A protein and the small-molecule ligand that binds it are described below.
Small molecule (SMILES): CC(=O)N[C@@H]1[C@@H](O)[C@H](O)[C@@H](CO)O[C@H]1O

Binding-site contacts:
Ligand atom C3 contacts residue ASN257 of chain 1.C at 3.8 Å.
Ligand atom C1 contacts residue GLU256 of chain 1.C at 4.3 Å.
Ligand atom C7 contacts residue ASN257 of chain 1.C at 3.3 Å.
Ligand atom C4 contacts residue ASN257 of chain 1.C at 4.3 Å.
Ligand atom N2 contacts residue ASN257 of chain 1.C at 2.9 Å (h-bond).
Ligand atom N2 contacts residue ASN255 of chain 1.C at 4.5 Å.
Ligand atom O7 contacts residue ASN257 of chain 1.C at 3.3 Å (h-bond).
Ligand atom C8 contacts residue ASN257 of chain 1.C at 4.5 Å.
Ligand atom N2 contacts residue GLU256 of chain 1.C at 3.0 Å (salt-bridge).
Ligand atom C7 contacts residue ASN255 of chain 1.C at 3.5 Å.
Ligand atom C5 contacts residue ASN257 of chain 1.C at 3.6 Å.
Ligand atom C8 contacts residue ASN255 of chain 1.C at 3.2 Å.
Ligand atom O7 contacts residue ASN255 of chain 1.C at 3.4 Å (h-bond).
Ligand atom C7 contacts residue GLU256 of chain 1.C at 3.7 Å.
Ligand atom C1 contacts residue ASN257 of chain 1.C at 1.4 Å.
Ligand atom C2 contacts residue ASN257 of chain 1.C at 2.5 Å.
Ligand atom C3 contacts residue GLU256 of chain 1.C at 4.2 Å.
Ligand atom O5 contacts residue ASN257 of chain 1.C at 2.4 Å (h-bond).
Ligand atom C2 contacts residue GLU256 of chain 1.C at 4.0 Å.
Ligand atom C8 contacts residue GLU256 of chain 1.C at 3.4 Å.

Sequence of chain 1.C:
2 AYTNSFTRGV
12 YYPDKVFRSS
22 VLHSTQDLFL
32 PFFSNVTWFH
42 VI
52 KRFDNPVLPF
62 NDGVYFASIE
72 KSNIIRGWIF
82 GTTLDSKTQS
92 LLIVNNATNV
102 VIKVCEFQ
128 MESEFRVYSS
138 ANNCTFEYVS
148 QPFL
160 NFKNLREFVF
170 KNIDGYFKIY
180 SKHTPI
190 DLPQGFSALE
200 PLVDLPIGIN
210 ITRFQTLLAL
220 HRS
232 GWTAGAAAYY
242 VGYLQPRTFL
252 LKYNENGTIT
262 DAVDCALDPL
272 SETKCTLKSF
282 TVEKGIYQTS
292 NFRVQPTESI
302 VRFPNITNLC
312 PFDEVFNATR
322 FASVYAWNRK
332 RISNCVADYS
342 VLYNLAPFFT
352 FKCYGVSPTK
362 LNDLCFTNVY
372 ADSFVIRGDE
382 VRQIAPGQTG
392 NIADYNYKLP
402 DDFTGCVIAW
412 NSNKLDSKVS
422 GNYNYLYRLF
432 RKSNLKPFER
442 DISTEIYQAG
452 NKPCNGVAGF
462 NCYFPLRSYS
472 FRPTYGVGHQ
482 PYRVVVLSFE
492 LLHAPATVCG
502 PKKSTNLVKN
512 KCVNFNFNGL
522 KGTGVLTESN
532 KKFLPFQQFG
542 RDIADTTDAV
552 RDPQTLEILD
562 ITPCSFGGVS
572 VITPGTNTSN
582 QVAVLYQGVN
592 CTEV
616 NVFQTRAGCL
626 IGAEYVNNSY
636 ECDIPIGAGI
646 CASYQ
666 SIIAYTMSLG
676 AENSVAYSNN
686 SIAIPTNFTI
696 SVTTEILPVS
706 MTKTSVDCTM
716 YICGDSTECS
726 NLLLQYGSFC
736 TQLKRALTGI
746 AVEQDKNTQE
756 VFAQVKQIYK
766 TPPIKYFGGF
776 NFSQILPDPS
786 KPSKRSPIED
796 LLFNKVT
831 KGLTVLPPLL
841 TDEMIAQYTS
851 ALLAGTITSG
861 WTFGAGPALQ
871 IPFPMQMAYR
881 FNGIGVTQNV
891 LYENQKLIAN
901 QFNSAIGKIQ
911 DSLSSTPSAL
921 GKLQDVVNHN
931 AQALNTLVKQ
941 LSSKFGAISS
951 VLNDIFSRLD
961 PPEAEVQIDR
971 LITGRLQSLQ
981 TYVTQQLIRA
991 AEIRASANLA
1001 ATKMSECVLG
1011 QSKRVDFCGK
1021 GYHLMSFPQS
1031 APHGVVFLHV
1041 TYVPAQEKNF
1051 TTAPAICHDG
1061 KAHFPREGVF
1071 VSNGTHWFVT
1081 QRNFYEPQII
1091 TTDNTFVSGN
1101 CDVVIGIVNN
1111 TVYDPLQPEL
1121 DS